A protein and the small-molecule ligand that binds it are described below.
Small molecule (SMILES): Nc1ncnc2c1ncn2[C@H]1C[C@H](O)[C@@H](CO[P](=O)(O)O[P](=O)(O)OP(=O)(O)O)O1

Sequence of chain 1.F:
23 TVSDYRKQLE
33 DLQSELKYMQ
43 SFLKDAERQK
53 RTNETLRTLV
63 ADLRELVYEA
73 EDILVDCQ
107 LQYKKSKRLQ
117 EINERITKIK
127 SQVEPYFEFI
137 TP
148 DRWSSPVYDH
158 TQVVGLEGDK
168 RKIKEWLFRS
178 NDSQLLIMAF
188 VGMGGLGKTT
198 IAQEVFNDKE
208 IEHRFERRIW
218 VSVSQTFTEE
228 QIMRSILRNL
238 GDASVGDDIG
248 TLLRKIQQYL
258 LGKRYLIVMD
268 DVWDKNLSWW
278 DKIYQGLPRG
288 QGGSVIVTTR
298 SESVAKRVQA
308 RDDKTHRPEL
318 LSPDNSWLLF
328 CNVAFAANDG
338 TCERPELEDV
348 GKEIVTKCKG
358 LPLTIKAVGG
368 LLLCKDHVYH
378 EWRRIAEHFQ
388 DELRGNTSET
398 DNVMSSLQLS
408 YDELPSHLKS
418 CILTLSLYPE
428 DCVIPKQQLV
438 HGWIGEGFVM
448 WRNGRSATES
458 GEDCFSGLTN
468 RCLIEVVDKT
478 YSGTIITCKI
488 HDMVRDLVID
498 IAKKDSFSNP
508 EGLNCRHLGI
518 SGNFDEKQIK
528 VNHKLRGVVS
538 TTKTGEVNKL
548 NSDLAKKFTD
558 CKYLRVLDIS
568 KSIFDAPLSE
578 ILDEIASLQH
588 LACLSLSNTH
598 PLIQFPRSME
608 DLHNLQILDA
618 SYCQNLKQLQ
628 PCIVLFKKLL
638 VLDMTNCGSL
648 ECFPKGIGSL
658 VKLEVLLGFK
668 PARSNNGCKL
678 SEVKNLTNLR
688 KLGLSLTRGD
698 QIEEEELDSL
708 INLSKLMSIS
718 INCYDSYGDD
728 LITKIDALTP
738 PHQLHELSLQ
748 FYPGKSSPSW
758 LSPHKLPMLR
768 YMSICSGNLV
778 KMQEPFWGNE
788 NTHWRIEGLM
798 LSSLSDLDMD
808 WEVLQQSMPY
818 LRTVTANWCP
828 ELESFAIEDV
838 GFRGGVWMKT

Binding-site contacts:
Ligand atom O2A contacts residue THR196 of chain 1.F at 3.0 Å (h-bond).
Ligand atom C2 contacts residue GLN159 of chain 1.F at 3.2 Å.
Ligand atom N1 contacts residue VAL160 of chain 1.F at 3.6 Å.
Ligand atom PG contacts residue LYS195 of chain 1.F at 3.3 Å.
Ligand atom PB contacts residue LYS195 of chain 1.F at 3.6 Å.
Ligand atom N9 contacts residue PRO359 of chain 1.F at 3.4 Å.
Ligand atom O1A contacts residue GLY194 of chain 1.F at 3.5 Å.
Ligand atom O1A contacts residue THR197 of chain 1.F at 3.0 Å.
Ligand atom O3B contacts residue GLY192 of chain 1.F at 3.1 Å (h-bond).
Ligand atom C8 contacts residue PRO359 of chain 1.F at 3.5 Å (hydrophobic).
Ligand atom PG contacts residue ARG149 of chain 1.F at 3.2 Å.
Ligand atom C8 contacts residue THR197 of chain 1.F at 3.6 Å.
Ligand atom O3B contacts residue LYS195 of chain 1.F at 3.0 Å (salt-bridge).
Ligand atom N7 contacts residue GLY194 of chain 1.F at 3.6 Å.
Ligand atom O2B contacts residue GLY192 of chain 1.F at 3.2 Å.
Ligand atom N7 contacts residue THR197 of chain 1.F at 3.3 Å (h-bond).
Ligand atom O1G contacts residue ARG297 of chain 1.F at 3.4 Å (salt-bridge).
Ligand atom O1B contacts residue THR196 of chain 1.F at 2.8 Å (h-bond).
Ligand atom N1 contacts residue VAL161 of chain 1.F at 3.0 Å (h-bond).
Ligand atom O2B contacts residue LYS195 of chain 1.F at 3.3 Å (salt-bridge).
Ligand atom N6 contacts residue VAL161 of chain 1.F at 3.1 Å (h-bond).
Ligand atom O3G contacts residue ARG149 of chain 1.F at 3.1 Å (salt-bridge).
Ligand atom N6 contacts residue LEU163 of chain 1.F at 3.4 Å.
Ligand atom O1B contacts residue LYS195 of chain 1.F at 3.1 Å (salt-bridge).
Ligand atom N7 contacts residue PRO359 of chain 1.F at 3.7 Å.
Ligand atom O1A contacts residue THR196 of chain 1.F at 2.9 Å (h-bond).
Ligand atom C2' contacts residue THR197 of chain 1.F at 3.7 Å.
Ligand atom O2B contacts residue GLY194 of chain 1.F at 2.5 Å (h-bond).
Ligand atom O2G contacts residue ARG149 of chain 1.F at 2.4 Å (salt-bridge).
Ligand atom O3A contacts residue THR196 of chain 1.F at 3.6 Å.
Ligand atom O2B contacts residue LEU193 of chain 1.F at 2.4 Å (h-bond).
Ligand atom O3G contacts residue THR196 of chain 1.F at 3.5 Å.
Ligand atom N1 contacts residue GLN159 of chain 1.F at 3.7 Å.
Ligand atom C8 contacts residue GLY194 of chain 1.F at 3.7 Å.
Ligand atom PA contacts residue THR196 of chain 1.F at 3.2 Å.
Ligand atom PG contacts residue ARG297 of chain 1.F at 3.7 Å.
Ligand atom O1G contacts residue LYS195 of chain 1.F at 2.4 Å (salt-bridge).
Ligand atom O2G contacts residue ARG297 of chain 1.F at 2.4 Å (salt-bridge).
Ligand atom O1A contacts residue LYS195 of chain 1.F at 3.5 Å (salt-bridge).
Ligand atom O4' contacts residue PRO359 of chain 1.F at 3.6 Å.